Sequence of chain 1.A:
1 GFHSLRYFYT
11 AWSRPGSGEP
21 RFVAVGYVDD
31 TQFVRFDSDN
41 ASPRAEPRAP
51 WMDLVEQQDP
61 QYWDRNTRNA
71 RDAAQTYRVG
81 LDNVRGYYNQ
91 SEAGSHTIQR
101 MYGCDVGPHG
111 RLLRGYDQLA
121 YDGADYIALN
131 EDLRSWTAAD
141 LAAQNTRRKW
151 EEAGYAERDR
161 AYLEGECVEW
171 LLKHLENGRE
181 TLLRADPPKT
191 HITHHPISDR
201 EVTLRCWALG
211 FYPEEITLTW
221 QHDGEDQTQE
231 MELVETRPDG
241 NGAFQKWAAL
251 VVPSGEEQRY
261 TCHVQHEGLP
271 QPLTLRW

This protein binds this small molecule.
Small molecule (SMILES): N[C@@H](CC(=O)O)C(=O)N[C@H](C=O)Cc1ccccc1.O=C(O)[C@@H]1CCCN1

Binding-site contacts:
Ligand atom OD2 contacts residue GLU166 of chain 1.A at 3.0 Å (salt-bridge).
Ligand atom OXT contacts residue TYR87 of chain 1.A at 2.9 Å (h-bond).
Ligand atom OD1 contacts residue ARG65 of chain 1.A at 3.1 Å (salt-bridge).
Ligand atom O contacts residue TYR87 of chain 1.A at 3.5 Å (h-bond).
Ligand atom CA contacts residue TYR7 of chain 1.A at 3.6 Å (hydrophobic).
Ligand atom N contacts residue TYR7 of chain 1.A at 3.1 Å (h-bond).
Ligand atom OXT contacts residue THR146 of chain 1.A at 2.5 Å (h-bond).
Ligand atom CA contacts residue TYR102 of chain 1.A at 3.8 Å (hydrophobic).
Ligand atom CG contacts residue ARG65 of chain 1.A at 3.4 Å.
Ligand atom CD1 contacts residue TYR9 of chain 1.A at 3.6 Å (hydrophobic).
Ligand atom OD1 contacts residue TRP170 of chain 1.A at 3.1 Å (h-bond).
Ligand atom CB contacts residue ASN66 of chain 1.A at 3.3 Å.
Ligand atom CE1 contacts residue ALA24 of chain 1.A at 3.5 Å (hydrophobic).
Ligand atom CE1 contacts residue TYR9 of chain 1.A at 3.5 Å (hydrophobic).
Ligand atom CG contacts residue GLU166 of chain 1.A at 3.3 Å.
Ligand atom C contacts residue TYR87 of chain 1.A at 3.6 Å (hydrophobic).
Ligand atom CG contacts residue ASN66 of chain 1.A at 3.8 Å.
Ligand atom N contacts residue TYR7 of chain 1.A at 3.2 Å (h-bond).
Ligand atom CB contacts residue TRP170 of chain 1.A at 3.6 Å (hydrophobic).
Ligand atom N contacts residue GLY80 of chain 1.A at 3.5 Å.
Ligand atom O contacts residue ASN83 of chain 1.A at 2.9 Å (h-bond).
Ligand atom O contacts residue LYS149 of chain 1.A at 3.7 Å.
Ligand atom OXT contacts residue LYS149 of chain 1.A at 3.8 Å.
Ligand atom CA contacts residue TYR7 of chain 1.A at 3.4 Å (hydrophobic).
Ligand atom C contacts residue TYR7 of chain 1.A at 2.9 Å (hydrophobic).
Ligand atom OD1 contacts residue TYR62 of chain 1.A at 3.5 Å.
Ligand atom O contacts residue TYR162 of chain 1.A at 3.2 Å (h-bond).
Ligand atom C contacts residue THR146 of chain 1.A at 3.6 Å.
Ligand atom CZ contacts residue ALA24 of chain 1.A at 3.5 Å (hydrophobic).
Ligand atom C contacts residue TYR102 of chain 1.A at 3.2 Å (hydrophobic).
Ligand atom O contacts residue ASN69 of chain 1.A at 3.2 Å (h-bond).
Ligand atom CD contacts residue GLY80 of chain 1.A at 3.6 Å.
Ligand atom CD2 contacts residue ASN66 of chain 1.A at 3.4 Å.
Ligand atom CG contacts residue TRP170 of chain 1.A at 3.5 Å (hydrophobic).
Ligand atom O contacts residue TYR7 of chain 1.A at 3.1 Å (h-bond).
Ligand atom CA contacts residue ASN66 of chain 1.A at 3.7 Å.
Ligand atom OD2 contacts residue ARG65 of chain 1.A at 2.8 Å (salt-bridge).
Ligand atom N contacts residue TRP170 of chain 1.A at 3.5 Å.
Ligand atom N contacts residue ASN66 of chain 1.A at 2.9 Å (h-bond).
Ligand atom CB contacts residue GLU166 of chain 1.A at 3.1 Å.